Binding-site contacts:
Ligand atom CK7 contacts residue ASN196 of chain 1.A at 3.8 Å.
Ligand atom CK2 contacts residue CYS195 of chain 1.A at 4.2 Å (hydrophobic).
Ligand atom CKB contacts residue ASN196 of chain 1.A at 3.9 Å.
Ligand atom CK9 contacts residue ALA197 of chain 1.A at 3.8 Å (hydrophobic).
Ligand atom CK6 contacts residue CYS195 of chain 1.A at 3.4 Å (hydrophobic).
Ligand atom CK2 contacts residue ASN196 of chain 1.A at 4.1 Å.
Ligand atom CK5 contacts residue CYS195 of chain 1.A at 4.4 Å (hydrophobic).
Ligand atom CKA contacts residue ASN196 of chain 1.A at 3.9 Å.
Ligand atom CK4 contacts residue HIS194 of chain 1.A at 3.9 Å.
Ligand atom CK8 contacts residue ALA197 of chain 1.A at 4.3 Å (hydrophobic).
Ligand atom CK8 contacts residue ALA274 of chain 1.A at 4.1 Å (hydrophobic).
Ligand atom CK7 contacts residue ALA197 of chain 1.A at 4.4 Å (hydrophobic).
Ligand atom CK6 contacts residue HIS194 of chain 1.A at 4.2 Å.
Ligand atom CK9 contacts residue THR273 of chain 1.A at 4.4 Å.
Ligand atom CK5 contacts residue HIS194 of chain 1.A at 4.2 Å.
Ligand atom CK3 contacts residue HIS194 of chain 1.A at 3.6 Å.
Ligand atom CK4 contacts residue ASP276 of chain 1.A at 3.6 Å.
Ligand atom CK2 contacts residue HIS194 of chain 1.A at 3.9 Å.
Ligand atom CK8 contacts residue HIS194 of chain 1.A at 4.0 Å.
Ligand atom CK1 contacts residue ASN196 of chain 1.A at 3.4 Å.
Ligand atom CK9 contacts residue ALA274 of chain 1.A at 4.0 Å (hydrophobic).
Ligand atom CKC contacts residue ALA197 of chain 1.A at 4.1 Å (hydrophobic).
Ligand atom CK6 contacts residue GLY171 of chain 1.A at 3.7 Å.
Ligand atom CK5 contacts residue GLY171 of chain 1.A at 3.4 Å.
Ligand atom CK1 contacts residue CYS195 of chain 1.A at 3.1 Å (hydrophobic).
Ligand atom CKB contacts residue ALA197 of chain 1.A at 3.7 Å (hydrophobic).
Ligand atom OK1 contacts residue HIS194 of chain 1.A at 4.0 Å.
Ligand atom CK8 contacts residue ASN196 of chain 1.A at 3.4 Å.
Ligand atom OK1 contacts residue ASP276 of chain 1.A at 3.0 Å (salt-bridge).
Ligand atom CK5 contacts residue ARG173 of chain 1.A at 4.3 Å.
Ligand atom CK3 contacts residue ASP276 of chain 1.A at 3.4 Å.
Ligand atom OK1 contacts residue ARG173 of chain 1.A at 3.4 Å.
Ligand atom OK2 contacts residue ASP276 of chain 1.A at 2.6 Å (salt-bridge).
Ligand atom OK2 contacts residue HIS194 of chain 1.A at 3.7 Å.
Ligand atom CKC contacts residue ASN196 of chain 1.A at 3.7 Å.
Ligand atom CK4 contacts residue ARG173 of chain 1.A at 4.1 Å.
Ligand atom CKA contacts residue ALA197 of chain 1.A at 3.6 Å (hydrophobic).
Ligand atom CK6 contacts residue ASN196 of chain 1.A at 4.1 Å.
Ligand atom CK9 contacts residue ASN196 of chain 1.A at 3.7 Å.
Ligand atom CK1 contacts residue HIS194 of chain 1.A at 4.3 Å.

Sequence of chain 1.A:
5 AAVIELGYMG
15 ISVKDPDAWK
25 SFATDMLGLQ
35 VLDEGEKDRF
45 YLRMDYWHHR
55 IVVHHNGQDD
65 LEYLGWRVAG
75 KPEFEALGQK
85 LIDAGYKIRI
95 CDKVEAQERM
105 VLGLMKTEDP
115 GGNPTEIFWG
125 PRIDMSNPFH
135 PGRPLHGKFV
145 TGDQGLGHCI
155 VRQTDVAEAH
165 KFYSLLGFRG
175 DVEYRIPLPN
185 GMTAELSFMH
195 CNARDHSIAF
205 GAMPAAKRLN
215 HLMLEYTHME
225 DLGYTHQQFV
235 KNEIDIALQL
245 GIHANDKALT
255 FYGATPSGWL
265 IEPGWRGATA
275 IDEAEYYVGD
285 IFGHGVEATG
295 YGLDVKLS

This protein binds this small molecule.
Small molecule (SMILES): Oc1cccc(-c2ccccc2)c1O